Sequence of chain 1.C:
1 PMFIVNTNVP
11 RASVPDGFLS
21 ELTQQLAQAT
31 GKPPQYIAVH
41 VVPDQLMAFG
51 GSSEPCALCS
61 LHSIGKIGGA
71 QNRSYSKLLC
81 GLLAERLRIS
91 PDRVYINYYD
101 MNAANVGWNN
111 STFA

Sequence of chain 1.A:
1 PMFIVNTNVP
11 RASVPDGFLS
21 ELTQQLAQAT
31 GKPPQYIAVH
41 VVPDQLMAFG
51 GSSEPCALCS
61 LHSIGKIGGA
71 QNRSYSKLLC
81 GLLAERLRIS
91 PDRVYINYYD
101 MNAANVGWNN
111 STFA

This protein binds this small molecule.
Small molecule (SMILES): N#C[C@H](C(=O)Nc1cccc(C(F)(F)F)c1)C(=S)Nc1ccccc1Cl

Binding-site contacts:
Ligand atom FAF contacts residue TYR36 of chain 1.A at 3.7 Å.
Ligand atom CAM contacts residue GLN35 of chain 1.A at 3.8 Å.
Ligand atom CAV contacts residue TYR95 of chain 1.C at 3.6 Å (hydrophobic).
Ligand atom NAQ contacts residue TYR36 of chain 1.A at 3.6 Å.
Ligand atom NAQ contacts residue PHE113 of chain 1.A at 3.6 Å.
Ligand atom NAA contacts residue TYR95 of chain 1.C at 2.9 Å (h-bond).
Ligand atom NAQ contacts residue TYR95 of chain 1.C at 3.1 Å (h-bond).
Ligand atom NAA contacts residue PRO1 of chain 1.A at 2.9 Å (h-bond).
Ligand atom SAC contacts residue LYS32 of chain 1.A at 3.8 Å.
Ligand atom CAX contacts residue TRP108 of chain 1.A at 3.6 Å (hydrophobic).
Ligand atom CAS contacts residue PHE113 of chain 1.A at 3.3 Å (hydrophobic).
Ligand atom CAY contacts residue PHE113 of chain 1.A at 3.9 Å (hydrophobic).
Ligand atom CAK contacts residue GLN35 of chain 1.A at 3.6 Å.
Ligand atom CAP contacts residue TYR36 of chain 1.A at 3.4 Å (hydrophobic).
Ligand atom CAH contacts residue TYR36 of chain 1.A at 3.9 Å (hydrophobic).
Ligand atom OAB contacts residue TYR36 of chain 1.A at 3.5 Å.
Ligand atom CAN contacts residue PHE113 of chain 1.A at 3.6 Å (hydrophobic).
Ligand atom NAA contacts residue TYR36 of chain 1.A at 3.5 Å (h-bond).
Ligand atom CAX contacts residue TYR36 of chain 1.A at 3.7 Å (hydrophobic).
Ligand atom SAC contacts residue GOL1 of chain 1.D at 3.3 Å (h-bond).
Ligand atom CAV contacts residue TYR36 of chain 1.A at 3.6 Å (hydrophobic).
Ligand atom CLA contacts residue TYR36 of chain 1.A at 3.9 Å.
Ligand atom CAM contacts residue TYR95 of chain 1.C at 3.3 Å (hydrophobic).
Ligand atom OAB contacts residue PHE113 of chain 1.A at 3.2 Å.
Ligand atom CAM contacts residue TRP108 of chain 1.A at 3.7 Å (hydrophobic).
Ligand atom CLA contacts residue LYS32 of chain 1.A at 3.7 Å.
Ligand atom CAH contacts residue GOL1 of chain 1.D at 3.4 Å.
Ligand atom FAE contacts residue TYR36 of chain 1.A at 3.7 Å.
Ligand atom CAY contacts residue TYR36 of chain 1.A at 3.6 Å (hydrophobic).
Ligand atom NAA contacts residue GOL1 of chain 1.D at 2.9 Å (h-bond).
Ligand atom CAO contacts residue TRP108 of chain 1.A at 3.5 Å (hydrophobic).
Ligand atom CAK contacts residue TRP108 of chain 1.A at 3.7 Å (hydrophobic).
Ligand atom CAJ contacts residue ILE64 of chain 1.A at 3.9 Å (hydrophobic).
Ligand atom CAN contacts residue ILE64 of chain 1.A at 3.6 Å (hydrophobic).
Ligand atom CAS contacts residue TYR36 of chain 1.A at 3.6 Å (hydrophobic).
Ligand atom SAC contacts residue ILE64 of chain 1.A at 3.9 Å.
Ligand atom CAJ contacts residue PHE113 of chain 1.A at 3.9 Å (hydrophobic).
Ligand atom FAD contacts residue TRP108 of chain 1.A at 3.5 Å.
Ligand atom CAH contacts residue TYR95 of chain 1.C at 3.3 Å (hydrophobic).
Ligand atom CAH contacts residue PRO1 of chain 1.A at 3.6 Å (hydrophobic).